Sequence of chain 1.A:
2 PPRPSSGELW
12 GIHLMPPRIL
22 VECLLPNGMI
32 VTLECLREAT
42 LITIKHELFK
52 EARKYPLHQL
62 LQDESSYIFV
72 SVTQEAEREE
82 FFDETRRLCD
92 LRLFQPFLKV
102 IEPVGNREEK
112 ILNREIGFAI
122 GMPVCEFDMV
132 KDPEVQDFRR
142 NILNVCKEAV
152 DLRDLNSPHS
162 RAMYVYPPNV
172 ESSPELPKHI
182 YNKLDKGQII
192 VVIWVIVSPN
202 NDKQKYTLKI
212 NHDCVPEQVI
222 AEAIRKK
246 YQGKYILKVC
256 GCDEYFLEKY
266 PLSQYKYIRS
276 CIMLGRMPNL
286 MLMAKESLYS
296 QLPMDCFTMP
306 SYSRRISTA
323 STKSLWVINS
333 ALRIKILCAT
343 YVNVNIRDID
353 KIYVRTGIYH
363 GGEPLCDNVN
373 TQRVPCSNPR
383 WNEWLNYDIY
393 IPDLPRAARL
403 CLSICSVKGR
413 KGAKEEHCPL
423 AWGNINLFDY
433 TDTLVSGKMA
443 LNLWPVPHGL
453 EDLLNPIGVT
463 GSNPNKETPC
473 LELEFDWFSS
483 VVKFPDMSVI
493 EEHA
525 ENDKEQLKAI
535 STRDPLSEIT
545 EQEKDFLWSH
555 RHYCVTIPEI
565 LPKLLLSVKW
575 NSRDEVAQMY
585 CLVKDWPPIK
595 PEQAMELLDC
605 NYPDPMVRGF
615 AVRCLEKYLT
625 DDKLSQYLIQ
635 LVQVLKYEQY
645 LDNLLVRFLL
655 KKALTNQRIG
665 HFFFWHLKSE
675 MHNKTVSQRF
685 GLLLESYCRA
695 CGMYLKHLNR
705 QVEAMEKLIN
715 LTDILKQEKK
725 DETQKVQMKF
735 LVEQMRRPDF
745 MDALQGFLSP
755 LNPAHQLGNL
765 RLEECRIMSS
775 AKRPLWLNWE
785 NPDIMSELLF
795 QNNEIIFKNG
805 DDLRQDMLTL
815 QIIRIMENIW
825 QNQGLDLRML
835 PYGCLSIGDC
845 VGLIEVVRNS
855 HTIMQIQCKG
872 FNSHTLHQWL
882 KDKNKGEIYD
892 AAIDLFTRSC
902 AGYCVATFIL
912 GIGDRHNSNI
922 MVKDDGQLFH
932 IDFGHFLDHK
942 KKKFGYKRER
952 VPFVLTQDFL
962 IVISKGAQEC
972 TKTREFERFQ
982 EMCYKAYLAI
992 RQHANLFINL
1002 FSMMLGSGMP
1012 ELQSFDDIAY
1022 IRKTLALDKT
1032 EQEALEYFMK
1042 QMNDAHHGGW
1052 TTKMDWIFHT

Binding-site contacts:
Ligand atom C11 contacts residue ILE848 of chain 1.A at 3.3 Å (hydrophobic).
Ligand atom C6 contacts residue VAL851 of chain 1.A at 3.7 Å (hydrophobic).
Ligand atom C1 contacts residue ILE932 of chain 1.A at 3.7 Å (hydrophobic).
Ligand atom C10 contacts residue ILE932 of chain 1.A at 3.7 Å (hydrophobic).
Ligand atom C2 contacts residue GLU849 of chain 1.A at 3.5 Å.
Ligand atom C11 contacts residue TYR836 of chain 1.A at 3.8 Å (hydrophobic).
Ligand atom C3 contacts residue VAL851 of chain 1.A at 3.7 Å (hydrophobic).
Ligand atom C17 contacts residue TRP780 of chain 1.A at 3.9 Å (hydrophobic).
Ligand atom N29 contacts residue GLN859 of chain 1.A at 2.8 Å (h-bond).
Ligand atom N29 contacts residue HIS855 of chain 1.A at 3.6 Å.
Ligand atom C27 contacts residue SER854 of chain 1.A at 3.8 Å.
Ligand atom C26 contacts residue LYS802 of chain 1.A at 3.8 Å.
Ligand atom C24 contacts residue MET772 of chain 1.A at 3.9 Å (hydrophobic).
Ligand atom C10 contacts residue ILE848 of chain 1.A at 3.5 Å (hydrophobic).
Ligand atom C11 contacts residue ILE932 of chain 1.A at 3.9 Å (hydrophobic).
Ligand atom O28 contacts residue GLN859 of chain 1.A at 2.9 Å (h-bond).
Ligand atom N16 contacts residue SER854 of chain 1.A at 3.5 Å (h-bond).
Ligand atom C22 contacts residue HIS855 of chain 1.A at 3.7 Å.
Ligand atom N29 contacts residue SER854 of chain 1.A at 2.8 Å (h-bond).
Ligand atom O21 contacts residue TRP780 of chain 1.A at 3.4 Å.
Ligand atom C2 contacts residue VAL851 of chain 1.A at 3.9 Å (hydrophobic).
Ligand atom C2 contacts residue ILE932 of chain 1.A at 3.8 Å (hydrophobic).
Ligand atom N8 contacts residue VAL851 of chain 1.A at 3.0 Å (h-bond).
Ligand atom N8 contacts residue MET922 of chain 1.A at 3.8 Å.
Ligand atom N16 contacts residue TRP780 of chain 1.A at 3.5 Å.
Ligand atom N14 contacts residue ILE800 of chain 1.A at 3.9 Å.
Ligand atom C1 contacts residue TYR836 of chain 1.A at 3.7 Å (hydrophobic).
Ligand atom N7 contacts residue VAL851 of chain 1.A at 2.9 Å (h-bond).
Ligand atom N7 contacts residue VAL850 of chain 1.A at 3.8 Å.
Ligand atom C6 contacts residue MET922 of chain 1.A at 3.8 Å (hydrophobic).
Ligand atom C1 contacts residue ILE848 of chain 1.A at 3.6 Å (hydrophobic).
Ligand atom C27 contacts residue GLN859 of chain 1.A at 3.5 Å.
Ligand atom C20 contacts residue SER854 of chain 1.A at 3.3 Å.
Ligand atom C20 contacts residue VAL851 of chain 1.A at 3.3 Å (hydrophobic).
Ligand atom N8 contacts residue TRP780 of chain 1.A at 3.8 Å.
Ligand atom C15 contacts residue TRP780 of chain 1.A at 3.4 Å (hydrophobic).
Ligand atom C1 contacts residue GLU849 of chain 1.A at 3.5 Å.
Ligand atom N8 contacts residue VAL850 of chain 1.A at 3.9 Å.
Ligand atom C19 contacts residue SER854 of chain 1.A at 3.3 Å.
Ligand atom C26 contacts residue ILE848 of chain 1.A at 3.9 Å (hydrophobic).

A protein and the small-molecule ligand that binds it are described below.
Small molecule (SMILES): C[C@@H]1CCN(C(=O)Nc2nc3c(s2)-c2nc(C(C)(C)C)ncc2CC3)[C@@H]1C(N)=O